Binding-site contacts:
Ligand atom C7 contacts residue NAG2 of chain 1.KA at 4.4 Å.
Ligand atom C2 contacts residue NAG1 of chain 1.KA at 4.2 Å.
Ligand atom C2 contacts residue ASN332 of chain 1.C at 2.4 Å.
Ligand atom O6 contacts residue NAG2 of chain 1.KA at 2.8 Å (h-bond).
Ligand atom C4 contacts residue NAG1 of chain 1.KA at 4.2 Å.
Ligand atom O7 contacts residue SER357 of chain 1.C at 3.3 Å (h-bond).
Ligand atom C1 contacts residue SER357 of chain 1.C at 3.6 Å.
Ligand atom C7 contacts residue NAG1 of chain 1.KA at 3.9 Å.
Ligand atom O6 contacts residue SER334 of chain 1.C at 4.2 Å.
Ligand atom N2 contacts residue ASN332 of chain 1.C at 2.9 Å (h-bond).
Ligand atom C4 contacts residue ASN332 of chain 1.C at 4.2 Å.
Ligand atom C6 contacts residue NAG2 of chain 1.KA at 3.1 Å.
Ligand atom C8 contacts residue SER333 of chain 1.C at 3.8 Å.
Ligand atom C4 contacts residue NAG2 of chain 1.KA at 3.8 Å.
Ligand atom C8 contacts residue THR341 of chain 1.C at 3.9 Å.
Ligand atom C8 contacts residue NAG1 of chain 1.KA at 4.2 Å.
Ligand atom O4 contacts residue NAG2 of chain 1.KA at 3.7 Å.
Ligand atom N2 contacts residue SER333 of chain 1.C at 4.1 Å.
Ligand atom C8 contacts residue ASN332 of chain 1.C at 4.4 Å.
Ligand atom C5 contacts residue ASN332 of chain 1.C at 3.7 Å.
Ligand atom C2 contacts residue SER357 of chain 1.C at 4.0 Å.
Ligand atom C7 contacts residue SER357 of chain 1.C at 4.2 Å.
Ligand atom C8 contacts residue NAG2 of chain 1.KA at 3.5 Å.
Ligand atom C1 contacts residue ASN332 of chain 1.C at 1.4 Å.
Ligand atom O7 contacts residue ASN332 of chain 1.C at 3.0 Å (h-bond).
Ligand atom C7 contacts residue SER333 of chain 1.C at 4.0 Å.
Ligand atom N2 contacts residue NAG1 of chain 1.KA at 4.4 Å.
Ligand atom O5 contacts residue SER357 of chain 1.C at 3.8 Å.
Ligand atom O4 contacts residue NAG1 of chain 1.KA at 4.4 Å.
Ligand atom O7 contacts residue ASN355 of chain 1.C at 3.5 Å (h-bond).
Ligand atom C3 contacts residue ASN332 of chain 1.C at 3.8 Å.
Ligand atom C7 contacts residue ASN332 of chain 1.C at 3.1 Å.
Ligand atom O3 contacts residue NAG1 of chain 1.KA at 3.3 Å (h-bond).
Ligand atom O7 contacts residue NAG1 of chain 1.KA at 3.5 Å (h-bond).
Ligand atom C5 contacts residue NAG2 of chain 1.KA at 4.0 Å.
Ligand atom C3 contacts residue NAG1 of chain 1.KA at 4.2 Å.
Ligand atom O5 contacts residue ASN332 of chain 1.C at 2.4 Å (h-bond).
Ligand atom O6 contacts residue NAG1 of chain 1.LA at 4.2 Å.

The protein below binds the small molecule below.
Small molecule (SMILES): CC(=O)N[C@H]1[C@H](O[C@H]2[C@H](O)[C@@H](NC(C)=O)CO[C@@H]2CO)O[C@H](CO)[C@@H](O)[C@@H]1O

Sequence of chain 1.C:
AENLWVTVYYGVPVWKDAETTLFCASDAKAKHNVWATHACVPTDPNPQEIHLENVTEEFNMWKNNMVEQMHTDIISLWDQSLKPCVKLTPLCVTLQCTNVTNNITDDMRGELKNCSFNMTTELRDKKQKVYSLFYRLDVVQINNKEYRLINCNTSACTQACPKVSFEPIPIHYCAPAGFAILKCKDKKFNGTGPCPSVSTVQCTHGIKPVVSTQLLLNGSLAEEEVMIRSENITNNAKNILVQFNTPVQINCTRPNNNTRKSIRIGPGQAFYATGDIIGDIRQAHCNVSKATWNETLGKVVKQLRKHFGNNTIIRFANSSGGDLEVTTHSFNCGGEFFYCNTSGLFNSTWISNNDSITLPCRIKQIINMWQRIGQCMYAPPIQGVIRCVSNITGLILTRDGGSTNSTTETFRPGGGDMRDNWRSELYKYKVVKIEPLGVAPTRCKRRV